Sequence of chain 1.D:
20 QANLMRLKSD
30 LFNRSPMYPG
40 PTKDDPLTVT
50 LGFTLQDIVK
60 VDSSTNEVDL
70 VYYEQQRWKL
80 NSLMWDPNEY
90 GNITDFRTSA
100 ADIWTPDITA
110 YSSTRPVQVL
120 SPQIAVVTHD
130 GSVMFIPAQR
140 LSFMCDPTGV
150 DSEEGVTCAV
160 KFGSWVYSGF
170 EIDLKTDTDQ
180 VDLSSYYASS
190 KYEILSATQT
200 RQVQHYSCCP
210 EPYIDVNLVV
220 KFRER

The protein below binds the small molecule below.
Small molecule (SMILES): NC[C@@H](OCc1ccc(Cl)cc1)c1ccccc1

Binding-site contacts:
Ligand atom C7 contacts residue TRP164 of chain 1.C at 4.4 Å (hydrophobic).
Ligand atom N2 contacts residue TYR72 of chain 1.D at 3.6 Å.
Ligand atom C12 contacts residue TYR205 of chain 1.C at 3.6 Å (hydrophobic).
Ligand atom C7 contacts residue ILE135 of chain 1.D at 3.7 Å (hydrophobic).
Ligand atom C14 contacts residue TYR212 of chain 1.C at 3.9 Å (hydrophobic).
Ligand atom C1 contacts residue TYR110 of chain 1.C at 3.6 Å (hydrophobic).
Ligand atom O1 contacts residue TYR110 of chain 1.C at 3.9 Å.
Ligand atom C1 contacts residue TYR72 of chain 1.D at 3.3 Å (hydrophobic).
Ligand atom C9 contacts residue TYR110 of chain 1.C at 4.0 Å (hydrophobic).
Ligand atom N2 contacts residue TYR110 of chain 1.C at 4.2 Å.
Ligand atom C13 contacts residue TYR212 of chain 1.C at 4.1 Å (hydrophobic).
Ligand atom C11 contacts residue TYR205 of chain 1.C at 3.9 Å (hydrophobic).
Ligand atom C8 contacts residue TRP164 of chain 1.C at 4.0 Å (hydrophobic).
Ligand atom C6 contacts residue TRP164 of chain 1.C at 3.9 Å (hydrophobic).
Ligand atom C5 contacts residue TYR72 of chain 1.D at 4.4 Å (hydrophobic).
Ligand atom CL contacts residue CYS208 of chain 1.C at 3.8 Å.
Ligand atom C8 contacts residue TYR110 of chain 1.C at 3.9 Å (hydrophobic).
Ligand atom C3 contacts residue TYR72 of chain 1.D at 4.3 Å (hydrophobic).
Ligand atom C2 contacts residue ILE135 of chain 1.D at 3.7 Å (hydrophobic).
Ligand atom CL contacts residue CYS207 of chain 1.C at 4.2 Å.
Ligand atom CL contacts residue TYR212 of chain 1.C at 4.4 Å.
Ligand atom C1 contacts residue TRP164 of chain 1.C at 3.7 Å (hydrophobic).
Ligand atom C4 contacts residue TYR72 of chain 1.D at 4.0 Å (hydrophobic).
Ligand atom C11 contacts residue TYR212 of chain 1.C at 4.4 Å (hydrophobic).
Ligand atom C5 contacts residue TRP164 of chain 1.C at 4.4 Å (hydrophobic).
Ligand atom C10 contacts residue TYR212 of chain 1.C at 4.2 Å (hydrophobic).
Ligand atom C15 contacts residue TYR212 of chain 1.C at 3.9 Å (hydrophobic).

Sequence of chain 1.C:
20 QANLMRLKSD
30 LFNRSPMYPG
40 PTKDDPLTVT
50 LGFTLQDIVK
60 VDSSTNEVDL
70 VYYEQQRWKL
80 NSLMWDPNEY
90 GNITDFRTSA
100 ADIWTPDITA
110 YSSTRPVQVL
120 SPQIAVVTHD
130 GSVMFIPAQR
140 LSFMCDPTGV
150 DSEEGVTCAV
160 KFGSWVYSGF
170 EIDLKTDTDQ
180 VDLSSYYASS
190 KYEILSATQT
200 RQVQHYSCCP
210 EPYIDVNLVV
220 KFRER